The protein below binds the small molecule below.
Small molecule (SMILES): CC(=O)N[C@H]1[C@H](O[C@H]2[C@H](O)[C@@H](NC(C)=O)CO[C@@H]2CO)O[C@H](CO)[C@@H](O)[C@@H]1O

Binding-site contacts:
Ligand atom C4 contacts residue ASN225 of chain 1.B at 4.3 Å.
Ligand atom C7 contacts residue ASN225 of chain 1.B at 3.3 Å.
Ligand atom C5 contacts residue VAL24 of chain 1.B at 3.5 Å (hydrophobic).
Ligand atom C1 contacts residue VAL24 of chain 1.B at 3.9 Å (hydrophobic).
Ligand atom O4 contacts residue VAL24 of chain 1.B at 3.4 Å.
Ligand atom C5 contacts residue LEU228 of chain 1.B at 4.3 Å (hydrophobic).
Ligand atom C2 contacts residue VAL24 of chain 1.B at 4.2 Å (hydrophobic).
Ligand atom C5 contacts residue ASN225 of chain 1.B at 3.7 Å.
Ligand atom C6 contacts residue LEU228 of chain 1.B at 3.9 Å (hydrophobic).
Ligand atom N2 contacts residue ASN225 of chain 1.B at 2.8 Å (h-bond).
Ligand atom O5 contacts residue ARG224 of chain 1.B at 4.2 Å.
Ligand atom C6 contacts residue GLY25 of chain 1.B at 4.2 Å.
Ligand atom C2 contacts residue ARG184 of chain 1.B at 4.0 Å.
Ligand atom C6 contacts residue PRO26 of chain 1.B at 3.8 Å (hydrophobic).
Ligand atom O6 contacts residue ARG184 of chain 1.B at 3.9 Å.
Ligand atom O6 contacts residue VAL24 of chain 1.B at 3.4 Å (h-bond).
Ligand atom O5 contacts residue VAL24 of chain 1.B at 3.8 Å.
Ligand atom C1 contacts residue ASN225 of chain 1.B at 1.5 Å.
Ligand atom O7 contacts residue ASN225 of chain 1.B at 3.5 Å (h-bond).
Ligand atom O5 contacts residue ASN225 of chain 1.B at 2.5 Å (h-bond).
Ligand atom C2 contacts residue ASN225 of chain 1.B at 2.5 Å.
Ligand atom O4 contacts residue ARG184 of chain 1.B at 3.5 Å (salt-bridge).
Ligand atom C7 contacts residue VAL24 of chain 1.B at 3.8 Å (hydrophobic).
Ligand atom O6 contacts residue PRO26 of chain 1.B at 3.3 Å.
Ligand atom C6 contacts residue ARG184 of chain 1.B at 3.9 Å.
Ligand atom C4 contacts residue ARG184 of chain 1.B at 3.8 Å.
Ligand atom C3 contacts residue ARG184 of chain 1.B at 3.6 Å.
Ligand atom C6 contacts residue VAL24 of chain 1.B at 4.1 Å (hydrophobic).
Ligand atom O7 contacts residue ARG184 of chain 1.B at 3.0 Å (salt-bridge).
Ligand atom C8 contacts residue VAL24 of chain 1.B at 3.8 Å (hydrophobic).
Ligand atom C1 contacts residue ARG224 of chain 1.B at 4.1 Å.
Ligand atom N2 contacts residue VAL24 of chain 1.B at 3.4 Å.
Ligand atom O5 contacts residue LEU228 of chain 1.B at 3.8 Å.
Ligand atom C3 contacts residue ASN225 of chain 1.B at 3.8 Å.
Ligand atom C5 contacts residue ARG184 of chain 1.B at 3.4 Å.
Ligand atom C1 contacts residue ARG184 of chain 1.B at 3.5 Å.
Ligand atom O6 contacts residue GLY25 of chain 1.B at 3.2 Å.
Ligand atom C7 contacts residue ARG184 of chain 1.B at 4.1 Å.
Ligand atom O5 contacts residue ARG184 of chain 1.B at 3.8 Å.
Ligand atom C8 contacts residue ASN225 of chain 1.B at 4.3 Å.

Sequence of chain 1.B:
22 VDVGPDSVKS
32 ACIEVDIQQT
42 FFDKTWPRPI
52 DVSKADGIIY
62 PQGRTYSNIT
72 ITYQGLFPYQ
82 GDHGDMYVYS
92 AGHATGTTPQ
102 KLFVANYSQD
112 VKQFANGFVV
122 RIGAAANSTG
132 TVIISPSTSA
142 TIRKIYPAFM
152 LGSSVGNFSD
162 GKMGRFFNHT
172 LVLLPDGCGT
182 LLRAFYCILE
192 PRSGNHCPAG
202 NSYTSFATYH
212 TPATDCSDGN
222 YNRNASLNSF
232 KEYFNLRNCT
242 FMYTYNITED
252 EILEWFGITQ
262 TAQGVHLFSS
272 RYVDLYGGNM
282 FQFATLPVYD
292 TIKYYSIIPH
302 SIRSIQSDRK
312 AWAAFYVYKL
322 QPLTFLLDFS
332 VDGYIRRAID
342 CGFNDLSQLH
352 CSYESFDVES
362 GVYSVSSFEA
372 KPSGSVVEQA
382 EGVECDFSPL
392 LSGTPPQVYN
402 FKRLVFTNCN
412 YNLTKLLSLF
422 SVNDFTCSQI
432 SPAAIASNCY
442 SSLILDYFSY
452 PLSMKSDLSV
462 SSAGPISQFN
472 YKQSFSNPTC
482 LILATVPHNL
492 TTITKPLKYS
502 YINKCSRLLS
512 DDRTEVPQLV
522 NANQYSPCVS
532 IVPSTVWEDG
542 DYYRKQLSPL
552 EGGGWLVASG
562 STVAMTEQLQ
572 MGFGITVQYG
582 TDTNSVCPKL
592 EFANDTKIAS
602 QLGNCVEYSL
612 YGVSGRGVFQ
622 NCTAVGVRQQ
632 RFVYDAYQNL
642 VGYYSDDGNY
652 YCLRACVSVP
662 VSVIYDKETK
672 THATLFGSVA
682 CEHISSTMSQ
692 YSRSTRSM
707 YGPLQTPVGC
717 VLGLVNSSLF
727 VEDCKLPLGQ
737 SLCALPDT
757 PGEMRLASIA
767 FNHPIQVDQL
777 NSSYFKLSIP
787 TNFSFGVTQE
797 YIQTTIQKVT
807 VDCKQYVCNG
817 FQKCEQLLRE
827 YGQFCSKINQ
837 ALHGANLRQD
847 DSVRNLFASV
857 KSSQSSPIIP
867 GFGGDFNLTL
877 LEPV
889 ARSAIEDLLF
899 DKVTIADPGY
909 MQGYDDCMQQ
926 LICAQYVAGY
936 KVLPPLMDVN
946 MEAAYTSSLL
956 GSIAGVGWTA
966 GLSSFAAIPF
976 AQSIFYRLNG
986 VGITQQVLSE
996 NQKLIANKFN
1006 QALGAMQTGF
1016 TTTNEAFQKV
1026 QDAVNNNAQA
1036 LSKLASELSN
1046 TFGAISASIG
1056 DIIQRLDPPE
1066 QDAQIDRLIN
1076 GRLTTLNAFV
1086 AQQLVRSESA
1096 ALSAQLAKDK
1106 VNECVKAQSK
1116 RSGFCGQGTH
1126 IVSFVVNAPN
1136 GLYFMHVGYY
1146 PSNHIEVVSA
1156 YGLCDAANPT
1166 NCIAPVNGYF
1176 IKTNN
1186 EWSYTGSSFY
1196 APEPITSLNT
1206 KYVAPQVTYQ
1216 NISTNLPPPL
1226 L